A protein and the small-molecule ligand that binds it are described below.
Small molecule (SMILES): CCCCSC(=S)SC(C)(C)C(=O)NCCN1C(=O)CCC1=O

Sequence of chain 5.B:
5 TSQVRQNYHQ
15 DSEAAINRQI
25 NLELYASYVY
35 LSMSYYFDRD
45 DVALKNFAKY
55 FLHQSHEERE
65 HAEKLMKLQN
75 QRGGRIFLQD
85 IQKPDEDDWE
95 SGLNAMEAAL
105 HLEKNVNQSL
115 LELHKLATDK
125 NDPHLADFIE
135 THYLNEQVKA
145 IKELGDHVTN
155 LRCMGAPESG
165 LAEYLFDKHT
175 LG

Binding-site contacts:
Ligand atom N17 contacts residue CYS157 of chain 5.B at 3.8 Å.
Ligand atom C20 contacts residue CYS157 of chain 5.B at 1.8 Å (hydrophobic).
Ligand atom O19 contacts residue CYS157 of chain 5.B at 3.2 Å (h-bond).
Ligand atom C21 contacts residue CYS157 of chain 5.B at 2.7 Å (hydrophobic).
Ligand atom C18 contacts residue CYS157 of chain 5.B at 2.7 Å (hydrophobic).
Ligand atom C22 contacts residue CYS157 of chain 5.B at 3.8 Å (hydrophobic).